A protein and the small-molecule ligand that binds it are described below.
Small molecule (SMILES): Nc1ncccc1NCc1cc(-c2ccc3cc[nH]c3c2)ccc1OCc1ccccn1

Binding-site contacts:
Ligand atom O16 contacts residue TYR88 of chain 1.A at 3.7 Å.
Ligand atom C28 contacts residue TRP132 of chain 1.A at 3.9 Å (hydrophobic).
Ligand atom C19 contacts residue ARG145 of chain 1.A at 3.6 Å.
Ligand atom N3 contacts residue ASP245 of chain 1.A at 2.7 Å (salt-bridge).
Ligand atom C18 contacts residue TRP93 of chain 1.A at 3.6 Å (hydrophobic).
Ligand atom N23 contacts residue TRP93 of chain 1.A at 3.1 Å (h-bond).
Ligand atom C4 contacts residue ASP245 of chain 1.A at 3.7 Å.
Ligand atom C32 contacts residue GLY247 of chain 1.A at 3.6 Å.
Ligand atom N3 contacts residue THR248 of chain 1.A at 3.7 Å.
Ligand atom C26 contacts residue PHE125 of chain 1.A at 3.7 Å (hydrophobic).
Ligand atom C28 contacts residue GLN29 of chain 1.A at 3.7 Å.
Ligand atom C28 contacts residue ILE127 of chain 1.A at 3.6 Å (hydrophobic).
Ligand atom C2 contacts residue ASP245 of chain 1.A at 3.3 Å.
Ligand atom N8 contacts residue SER52 of chain 1.A at 3.7 Å.
Ligand atom C17 contacts residue TYR88 of chain 1.A at 3.5 Å (hydrophobic).
Ligand atom C18 contacts residue VAL86 of chain 1.A at 3.5 Å (hydrophobic).
Ligand atom C19 contacts residue VAL86 of chain 1.A at 3.4 Å (hydrophobic).
Ligand atom C21 contacts residue SER52 of chain 1.A at 3.7 Å.
Ligand atom C2 contacts residue GLY51 of chain 1.A at 3.9 Å.
Ligand atom C20 contacts residue ARG145 of chain 1.A at 3.6 Å.
Ligand atom C9 contacts residue ASP49 of chain 1.A at 3.7 Å.
Ligand atom C14 contacts residue TYR88 of chain 1.A at 3.7 Å (hydrophobic).
Ligand atom C7 contacts residue ASP49 of chain 1.A at 3.8 Å.
Ligand atom C27 contacts residue TRP132 of chain 1.A at 3.8 Å (hydrophobic).
Ligand atom N8 contacts residue ASP49 of chain 1.A at 2.8 Å (salt-bridge).
Ligand atom C29 contacts residue GLY247 of chain 1.A at 3.9 Å.
Ligand atom N1 contacts residue GLY51 of chain 1.A at 3.6 Å.
Ligand atom C29 contacts residue GLN29 of chain 1.A at 3.7 Å.
Ligand atom C25 contacts residue PHE125 of chain 1.A at 3.6 Å (hydrophobic).
Ligand atom C26 contacts residue TRP132 of chain 1.A at 3.6 Å (hydrophobic).
Ligand atom N1 contacts residue GLY247 of chain 1.A at 3.7 Å.
Ligand atom N1 contacts residue ASP49 of chain 1.A at 2.6 Å (salt-bridge).
Ligand atom N30 contacts residue GLY247 of chain 1.A at 2.7 Å (h-bond).
Ligand atom C22 contacts residue TRP93 of chain 1.A at 3.6 Å (hydrophobic).
Ligand atom C31 contacts residue GLY247 of chain 1.A at 3.4 Å.
Ligand atom C17 contacts residue VAL86 of chain 1.A at 3.8 Å (hydrophobic).
Ligand atom C2 contacts residue ASP49 of chain 1.A at 3.9 Å.
Ligand atom C17 contacts residue TRP93 of chain 1.A at 3.9 Å (hydrophobic).
Ligand atom C29 contacts residue GLY30 of chain 1.A at 3.7 Å.
Ligand atom N1 contacts residue ASP245 of chain 1.A at 2.8 Å (salt-bridge).

Sequence of chain 1.A:
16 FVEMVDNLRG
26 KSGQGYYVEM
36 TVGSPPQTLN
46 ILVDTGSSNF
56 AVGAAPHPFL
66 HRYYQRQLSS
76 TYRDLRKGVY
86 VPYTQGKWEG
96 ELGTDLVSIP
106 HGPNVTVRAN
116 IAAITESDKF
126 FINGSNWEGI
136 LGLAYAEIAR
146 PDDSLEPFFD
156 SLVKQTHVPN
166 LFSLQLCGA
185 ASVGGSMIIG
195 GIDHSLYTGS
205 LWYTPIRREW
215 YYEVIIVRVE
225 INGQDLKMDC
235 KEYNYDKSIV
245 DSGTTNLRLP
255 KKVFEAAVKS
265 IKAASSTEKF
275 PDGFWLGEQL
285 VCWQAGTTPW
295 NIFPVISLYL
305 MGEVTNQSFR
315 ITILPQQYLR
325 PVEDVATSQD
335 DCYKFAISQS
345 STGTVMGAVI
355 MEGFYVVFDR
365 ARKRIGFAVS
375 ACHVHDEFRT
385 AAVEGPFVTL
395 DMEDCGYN